Sequence of chain 1.A:
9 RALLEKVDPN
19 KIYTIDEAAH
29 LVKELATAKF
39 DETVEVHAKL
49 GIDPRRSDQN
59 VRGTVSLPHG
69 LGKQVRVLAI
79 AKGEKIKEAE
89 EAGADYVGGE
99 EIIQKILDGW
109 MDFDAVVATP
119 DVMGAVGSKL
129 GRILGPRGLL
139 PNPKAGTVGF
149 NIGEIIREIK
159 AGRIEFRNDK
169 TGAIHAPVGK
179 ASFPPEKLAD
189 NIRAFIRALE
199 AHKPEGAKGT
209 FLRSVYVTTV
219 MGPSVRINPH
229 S

Binding-site contacts:
Ligand atom O contacts residue LYS37 of chain 1.A at 3.8 Å.
Ligand atom N contacts residue LYS37 of chain 1.A at 3.9 Å.
Ligand atom C contacts residue LYS37 of chain 1.A at 4.3 Å.
Ligand atom CA contacts residue THR35 of chain 1.A at 3.6 Å.
Ligand atom OXT contacts residue ALA36 of chain 1.A at 4.3 Å.
Ligand atom O contacts residue THR35 of chain 1.A at 3.2 Å (h-bond).
Ligand atom N contacts residue THR35 of chain 1.A at 2.6 Å (h-bond).
Ligand atom O contacts residue ALA36 of chain 1.A at 2.9 Å (h-bond).
Ligand atom C contacts residue ALA36 of chain 1.A at 3.8 Å (hydrophobic).
Ligand atom CA contacts residue LYS37 of chain 1.A at 4.2 Å.
Ligand atom C contacts residue THR35 of chain 1.A at 3.6 Å.

This protein binds this small molecule.
Small molecule (SMILES): NCC(=O)O